A small-molecule ligand and the protein it binds are described below.
Small molecule (SMILES): CNc1ncnc2c1ncn2[C@@H]1O[C@H](CO)[C@@H](O[P](=O)(O)OC[C@H]2O[C@@H](n3ccc(N)nc3=O)[C@H](O)[C@@H]2O[P](=O)(O)OC[C@H]2O[C@@H](n3ccc(=O)[nH]c3=O)[C@H](O)[C@@H]2O)[C@H]1O

Binding-site contacts:
Ligand atom C4' contacts residue GLY131 of chain 1.B at 3.4 Å.
Ligand atom C9 contacts residue TRP85 of chain 1.B at 3.5 Å (hydrophobic).
Ligand atom O4' contacts residue MET91 of chain 1.B at 3.4 Å.
Ligand atom O2' contacts residue LYS18 of chain 1.B at 3.3 Å.
Ligand atom C8 contacts residue ASP133 of chain 1.B at 3.3 Å.
Ligand atom O3' contacts residue LYS129 of chain 1.B at 3.4 Å (salt-bridge).
Ligand atom O2' contacts residue ASN20 of chain 1.B at 2.7 Å (h-bond).
Ligand atom OP1 contacts residue GLU62 of chain 1.B at 3.0 Å (salt-bridge).
Ligand atom N4 contacts residue ARG132 of chain 1.B at 3.6 Å (salt-bridge).
Ligand atom O3' contacts residue LYS18 of chain 1.B at 3.3 Å (salt-bridge).
Ligand atom C5 contacts residue ARG132 of chain 1.B at 3.2 Å.
Ligand atom OP2 contacts residue ARG61 of chain 1.B at 3.4 Å.
Ligand atom O4' contacts residue GLY131 of chain 1.B at 3.3 Å (h-bond).
Ligand atom C2 contacts residue SER19 of chain 1.B at 3.4 Å.
Ligand atom OP2 contacts residue ASP133 of chain 1.B at 2.8 Å (salt-bridge).
Ligand atom OP2 contacts residue ARG132 of chain 1.B at 3.6 Å.
Ligand atom O2' contacts residue GLY131 of chain 1.B at 3.1 Å (h-bond).
Ligand atom C2 contacts residue ASN24 of chain 1.B at 3.3 Å.
Ligand atom C1' contacts residue ASN20 of chain 1.B at 3.2 Å.
Ligand atom N9 contacts residue LYS18 of chain 1.B at 3.3 Å (salt-bridge).
Ligand atom OP1 contacts residue ARG132 of chain 1.B at 2.5 Å (salt-bridge).
Ligand atom N3 contacts residue ASN20 of chain 1.B at 2.9 Å (h-bond).
Ligand atom O5' contacts residue LEU37 of chain 1.B at 3.6 Å.
Ligand atom N6 contacts residue TRP34 of chain 1.B at 3.2 Å.
Ligand atom C2 contacts residue ASN20 of chain 1.B at 3.4 Å.
Ligand atom O2' contacts residue LYS129 of chain 1.B at 3.2 Å.
Ligand atom O2' contacts residue SER19 of chain 1.B at 3.4 Å.
Ligand atom O5' contacts residue LYS18 of chain 1.B at 3.6 Å.
Ligand atom OP1 contacts residue LYS18 of chain 1.B at 2.9 Å (salt-bridge).
Ligand atom OP2 contacts residue GLU62 of chain 1.B at 3.6 Å (salt-bridge).
Ligand atom C2' contacts residue LYS18 of chain 1.B at 3.2 Å.
Ligand atom O4' contacts residue ARG132 of chain 1.B at 3.3 Å.
Ligand atom C2' contacts residue ASN20 of chain 1.B at 3.4 Å.
Ligand atom C4 contacts residue ARG132 of chain 1.B at 3.4 Å.
Ligand atom N6 contacts residue SER35 of chain 1.B at 2.6 Å (h-bond).
Ligand atom C1' contacts residue GLY131 of chain 1.B at 3.4 Å.
Ligand atom C8 contacts residue LYS18 of chain 1.B at 3.3 Å.
Ligand atom N1 contacts residue ASN24 of chain 1.B at 2.9 Å (h-bond).
Ligand atom C9 contacts residue SER35 of chain 1.B at 3.2 Å.
Ligand atom C6 contacts residue ARG132 of chain 1.B at 3.5 Å.

Sequence of chain 1.B:
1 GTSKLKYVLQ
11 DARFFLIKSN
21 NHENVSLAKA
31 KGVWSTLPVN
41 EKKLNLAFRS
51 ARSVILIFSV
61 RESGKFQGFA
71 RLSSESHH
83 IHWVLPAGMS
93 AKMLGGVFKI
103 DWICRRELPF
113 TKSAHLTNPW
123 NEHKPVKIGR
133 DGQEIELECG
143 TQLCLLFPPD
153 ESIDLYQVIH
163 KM